Binding-site contacts:
Ligand atom O5 contacts residue SER422 of chain 3.D at 4.4 Å.
Ligand atom O3 contacts residue SER423 of chain 3.D at 4.3 Å.
Ligand atom O3 contacts residue CYS421 of chain 3.D at 3.9 Å.
Ligand atom C8 contacts residue SER423 of chain 3.D at 3.5 Å.
Ligand atom O5 contacts residue NAG1 of chain 3.U at 3.1 Å.
Ligand atom O7 contacts residue ASN243 of chain 3.D at 3.6 Å.
Ligand atom C3 contacts residue SER423 of chain 3.D at 3.8 Å.
Ligand atom C3 contacts residue SER422 of chain 3.D at 3.7 Å.
Ligand atom C7 contacts residue SER423 of chain 3.D at 3.6 Å.
Ligand atom C7 contacts residue ASN243 of chain 3.D at 3.5 Å.
Ligand atom O6 contacts residue NAG1 of chain 3.U at 4.1 Å.
Ligand atom O7 contacts residue SER422 of chain 3.D at 4.0 Å.
Ligand atom C5 contacts residue NAG1 of chain 3.U at 3.9 Å.
Ligand atom O4 contacts residue SER422 of chain 3.D at 4.0 Å.
Ligand atom C4 contacts residue ASN243 of chain 3.D at 4.2 Å.
Ligand atom C1 contacts residue SER423 of chain 3.D at 3.8 Å.
Ligand atom C2 contacts residue SER423 of chain 3.D at 3.5 Å.
Ligand atom N2 contacts residue SER423 of chain 3.D at 2.7 Å (h-bond).
Ligand atom C3 contacts residue ASN243 of chain 3.D at 3.8 Å.
Ligand atom C1 contacts residue NAG1 of chain 3.U at 3.8 Å.
Ligand atom C2 contacts residue ASN243 of chain 3.D at 2.5 Å.
Ligand atom O7 contacts residue PRO193 of chain 3.D at 3.8 Å.
Ligand atom C5 contacts residue SER422 of chain 3.D at 3.7 Å.
Ligand atom C1 contacts residue ASN243 of chain 3.D at 1.4 Å.
Ligand atom N2 contacts residue ASN243 of chain 3.D at 2.9 Å (h-bond).
Ligand atom C8 contacts residue ASN356 of chain 3.D at 3.7 Å.
Ligand atom C7 contacts residue ASN356 of chain 3.D at 4.1 Å.
Ligand atom C1 contacts residue GLU192 of chain 3.D at 4.1 Å.
Ligand atom O5 contacts residue GLU192 of chain 3.D at 4.2 Å.
Ligand atom C8 contacts residue PHE355 of chain 3.D at 4.0 Å (hydrophobic).
Ligand atom C6 contacts residue NAG1 of chain 3.U at 3.8 Å.
Ligand atom C5 contacts residue ASN243 of chain 3.D at 3.7 Å.
Ligand atom O6 contacts residue GLY358 of chain 3.D at 3.3 Å.
Ligand atom O7 contacts residue ASN356 of chain 3.D at 4.3 Å.
Ligand atom C8 contacts residue LEU242 of chain 3.D at 3.6 Å (hydrophobic).
Ligand atom C6 contacts residue GLY358 of chain 3.D at 4.1 Å.
Ligand atom C1 contacts residue SER422 of chain 3.D at 4.1 Å.
Ligand atom C5 contacts residue GLU192 of chain 3.D at 3.7 Å.
Ligand atom C4 contacts residue SER422 of chain 3.D at 4.0 Å.
Ligand atom O5 contacts residue ASN243 of chain 3.D at 2.4 Å (h-bond).

The small molecule below binds the protein below.
Small molecule (SMILES): CC(=O)N[C@H]1[C@H](O[C@H]2[C@H](O)[C@@H](NC(C)=O)CO[C@@H]2CO)O[C@H](CO)[C@@H](O)[C@@H]1O

Sequence of chain 3.D:
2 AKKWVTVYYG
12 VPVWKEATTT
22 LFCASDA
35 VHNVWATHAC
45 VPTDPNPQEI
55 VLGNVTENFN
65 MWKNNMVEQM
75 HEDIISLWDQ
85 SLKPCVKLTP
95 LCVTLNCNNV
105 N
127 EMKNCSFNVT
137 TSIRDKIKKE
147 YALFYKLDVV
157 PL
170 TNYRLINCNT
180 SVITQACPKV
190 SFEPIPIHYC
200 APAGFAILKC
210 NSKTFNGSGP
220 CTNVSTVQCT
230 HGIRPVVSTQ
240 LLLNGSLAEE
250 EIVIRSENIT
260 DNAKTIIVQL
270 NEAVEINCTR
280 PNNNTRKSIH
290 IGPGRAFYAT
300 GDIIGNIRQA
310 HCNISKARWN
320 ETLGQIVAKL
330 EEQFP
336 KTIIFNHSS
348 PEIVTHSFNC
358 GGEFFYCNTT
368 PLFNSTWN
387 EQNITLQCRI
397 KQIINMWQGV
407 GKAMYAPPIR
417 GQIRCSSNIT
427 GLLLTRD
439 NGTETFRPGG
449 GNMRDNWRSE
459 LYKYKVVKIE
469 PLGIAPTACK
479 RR